A small-molecule ligand and the protein it binds are described below.
Small molecule (SMILES): CC(=O)N[C@@H]1[C@@H](O)[C@H](O)[C@@H](CO)O[C@H]1O

Sequence of chain 1.D:
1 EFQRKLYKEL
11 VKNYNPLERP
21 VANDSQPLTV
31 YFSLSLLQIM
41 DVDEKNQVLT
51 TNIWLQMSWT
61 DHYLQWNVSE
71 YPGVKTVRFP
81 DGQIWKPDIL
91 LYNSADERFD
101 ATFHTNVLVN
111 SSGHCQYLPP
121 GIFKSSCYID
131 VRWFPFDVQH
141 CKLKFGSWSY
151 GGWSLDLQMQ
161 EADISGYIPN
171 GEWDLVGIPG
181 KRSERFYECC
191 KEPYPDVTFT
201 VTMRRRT

Binding-site contacts:
Ligand atom O5 contacts residue SER25 of chain 1.D at 2.7 Å (h-bond).
Ligand atom C4 contacts residue ASN23 of chain 1.D at 4.2 Å.
Ligand atom O5 contacts residue GLN26 of chain 1.D at 4.1 Å.
Ligand atom O7 contacts residue ALA57 of chain 1.I at 3.6 Å.
Ligand atom C2 contacts residue ASN23 of chain 1.D at 2.5 Å.
Ligand atom C8 contacts residue ASN23 of chain 1.D at 3.9 Å.
Ligand atom C5 contacts residue ASN23 of chain 1.D at 3.7 Å.
Ligand atom C6 contacts residue SER25 of chain 1.D at 3.6 Å.
Ligand atom N2 contacts residue ASN23 of chain 1.D at 2.9 Å (h-bond).
Ligand atom O5 contacts residue ASN23 of chain 1.D at 2.4 Å (h-bond).
Ligand atom C3 contacts residue ASN23 of chain 1.D at 3.8 Å.
Ligand atom C7 contacts residue ASN23 of chain 1.D at 3.6 Å.
Ligand atom C5 contacts residue SER25 of chain 1.D at 3.3 Å.
Ligand atom O6 contacts residue SER25 of chain 1.D at 3.8 Å.
Ligand atom O7 contacts residue ASN23 of chain 1.D at 4.5 Å.
Ligand atom C1 contacts residue SER25 of chain 1.D at 3.2 Å.
Ligand atom O6 contacts residue GLN26 of chain 1.D at 4.2 Å.
Ligand atom C1 contacts residue ASN23 of chain 1.D at 1.4 Å.

Sequence of chain 1.I:
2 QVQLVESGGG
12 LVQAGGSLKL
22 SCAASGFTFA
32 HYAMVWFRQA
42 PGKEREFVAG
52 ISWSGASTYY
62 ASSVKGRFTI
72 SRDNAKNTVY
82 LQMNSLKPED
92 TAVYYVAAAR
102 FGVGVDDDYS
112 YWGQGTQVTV